Binding-site contacts:
Ligand atom C10 contacts residue ASP234 of chain 48.C at 3.8 Å.
Ligand atom S1 contacts residue GLN233 of chain 48.C at 3.7 Å.
Ligand atom C5 contacts residue GLN153 of chain 54.A at 3.2 Å.
Ligand atom O5 contacts residue TRP152 of chain 54.A at 3.4 Å (h-bond).
Ligand atom O2 contacts residue GLN233 of chain 48.C at 3.0 Å.
Ligand atom C20 contacts residue ARG227 of chain 48.A at 3.6 Å.
Ligand atom C4 contacts residue ASP149 of chain 54.A at 3.5 Å.
Ligand atom C8 contacts residue ASP234 of chain 48.C at 3.3 Å.
Ligand atom C10 contacts residue ASN148 of chain 54.A at 3.7 Å.
Ligand atom O2 contacts residue ASP234 of chain 48.C at 3.7 Å.
Ligand atom O2 contacts residue PHE236 of chain 48.C at 3.4 Å (h-bond).
Ligand atom N1 contacts residue PHE236 of chain 48.C at 3.6 Å.
Ligand atom C13 contacts residue TYR66 of chain 48.A at 3.4 Å (hydrophobic).
Ligand atom C14 contacts residue TYR66 of chain 48.A at 3.4 Å (hydrophobic).
Ligand atom O2 contacts residue THR235 of chain 48.C at 3.0 Å.
Ligand atom O4 contacts residue ARG227 of chain 48.A at 3.3 Å (salt-bridge).
Ligand atom C6 contacts residue PHE236 of chain 48.C at 3.5 Å (hydrophobic).
Ligand atom C9 contacts residue ASN148 of chain 54.A at 3.7 Å.
Ligand atom C4 contacts residue ASN148 of chain 54.A at 3.3 Å.
Ligand atom O1 contacts residue ASP149 of chain 54.A at 3.6 Å.
Ligand atom C3 contacts residue ASN148 of chain 54.A at 3.5 Å.
Ligand atom C3 contacts residue ASP149 of chain 54.A at 3.5 Å.
Ligand atom C6 contacts residue GLN153 of chain 54.A at 3.2 Å.
Ligand atom C8 contacts residue ASN148 of chain 54.A at 3.3 Å.
Ligand atom N1 contacts residue GLN233 of chain 48.C at 3.3 Å (h-bond).
Ligand atom C1 contacts residue GLN153 of chain 54.A at 3.4 Å.
Ligand atom N1 contacts residue GLN153 of chain 54.A at 2.7 Å (h-bond).
Ligand atom O1 contacts residue GLN233 of chain 48.C at 3.5 Å (h-bond).
Ligand atom C16 contacts residue PHE236 of chain 48.C at 3.7 Å (hydrophobic).
Ligand atom O5 contacts residue TYR229 of chain 48.A at 3.8 Å.
Ligand atom O5 contacts residue ARG212 of chain 54.A at 3.3 Å (salt-bridge).
Ligand atom O4 contacts residue ARG212 of chain 54.A at 2.8 Å (salt-bridge).
Ligand atom C2 contacts residue TYR66 of chain 48.A at 3.8 Å (hydrophobic).
Ligand atom C20 contacts residue ARG212 of chain 54.A at 3.4 Å.
Ligand atom C16 contacts residue THR235 of chain 48.C at 3.8 Å.
Ligand atom C9 contacts residue ASP234 of chain 48.C at 3.6 Å.
Ligand atom O1 contacts residue TYR150 of chain 54.A at 3.0 Å (h-bond).
Ligand atom O5 contacts residue ARG227 of chain 48.A at 3.5 Å (salt-bridge).
Ligand atom C15 contacts residue TYR66 of chain 48.A at 3.4 Å (hydrophobic).
Ligand atom C7 contacts residue THR235 of chain 48.C at 3.8 Å.

Sequence of chain 54.A:
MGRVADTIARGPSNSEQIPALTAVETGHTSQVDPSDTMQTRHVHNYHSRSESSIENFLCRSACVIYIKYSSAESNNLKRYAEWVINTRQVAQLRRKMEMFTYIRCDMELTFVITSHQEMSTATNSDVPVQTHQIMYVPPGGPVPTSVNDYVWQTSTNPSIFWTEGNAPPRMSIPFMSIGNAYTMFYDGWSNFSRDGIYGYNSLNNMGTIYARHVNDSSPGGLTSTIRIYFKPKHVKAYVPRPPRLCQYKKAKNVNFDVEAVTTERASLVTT

The small molecule below binds the protein below.
Small molecule (SMILES): CCCOc1ccc2cc(S(=O)(=O)Nc3ccc(C(=O)O)cc3)ccc2c1

Sequence of chain 48.C:
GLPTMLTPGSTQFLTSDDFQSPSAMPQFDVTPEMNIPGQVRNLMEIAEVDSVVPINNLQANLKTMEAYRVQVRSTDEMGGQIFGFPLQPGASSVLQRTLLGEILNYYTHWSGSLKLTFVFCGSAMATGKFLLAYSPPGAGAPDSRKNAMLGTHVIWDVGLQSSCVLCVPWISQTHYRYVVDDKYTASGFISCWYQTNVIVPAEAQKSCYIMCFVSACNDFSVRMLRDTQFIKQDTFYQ

Sequence of chain 48.A:
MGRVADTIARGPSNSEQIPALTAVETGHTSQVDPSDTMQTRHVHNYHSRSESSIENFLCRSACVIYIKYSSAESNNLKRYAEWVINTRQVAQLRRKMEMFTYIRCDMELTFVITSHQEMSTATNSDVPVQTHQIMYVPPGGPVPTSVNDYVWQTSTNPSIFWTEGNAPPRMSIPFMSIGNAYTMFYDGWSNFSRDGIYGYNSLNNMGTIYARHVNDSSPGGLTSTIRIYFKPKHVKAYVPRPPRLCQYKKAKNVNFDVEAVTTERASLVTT